A protein and the small-molecule ligand that binds it are described below.
Small molecule (SMILES): CC(=O)N[C@@H]1[C@@H](O)[C@H](O)[C@@H](CO)O[C@H]1O

Sequence of chain 2.A:
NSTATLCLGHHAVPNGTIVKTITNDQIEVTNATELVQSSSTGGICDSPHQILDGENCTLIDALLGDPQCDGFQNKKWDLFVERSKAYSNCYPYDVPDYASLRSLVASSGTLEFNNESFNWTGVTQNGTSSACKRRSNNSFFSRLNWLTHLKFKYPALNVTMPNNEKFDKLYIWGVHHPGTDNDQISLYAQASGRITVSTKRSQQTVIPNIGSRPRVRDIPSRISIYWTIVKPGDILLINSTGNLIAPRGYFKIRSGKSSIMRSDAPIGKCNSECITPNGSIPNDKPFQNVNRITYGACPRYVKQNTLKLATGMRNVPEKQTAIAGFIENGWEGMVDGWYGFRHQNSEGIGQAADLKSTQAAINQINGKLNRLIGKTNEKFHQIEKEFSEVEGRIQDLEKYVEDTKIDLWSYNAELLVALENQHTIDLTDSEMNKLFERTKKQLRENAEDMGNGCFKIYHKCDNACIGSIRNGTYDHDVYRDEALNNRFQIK

Binding-site contacts:
Ligand atom C1 contacts residue THR318 of chain 2.A at 3.7 Å.
Ligand atom C4 contacts residue ASN38 of chain 2.A at 4.1 Å.
Ligand atom C5 contacts residue THR318 of chain 2.A at 4.3 Å.
Ligand atom O6 contacts residue THR318 of chain 2.A at 4.2 Å.
Ligand atom N2 contacts residue ASN38 of chain 2.A at 3.0 Å (h-bond).
Ligand atom C2 contacts residue ASN38 of chain 2.A at 2.5 Å.
Ligand atom C7 contacts residue ASN38 of chain 2.A at 3.5 Å.
Ligand atom C6 contacts residue LEU381 of chain 2.A at 3.8 Å (hydrophobic).
Ligand atom C3 contacts residue ASN38 of chain 2.A at 3.8 Å.
Ligand atom O6 contacts residue LEU381 of chain 2.A at 3.3 Å.
Ligand atom C1 contacts residue ASN38 of chain 2.A at 1.4 Å.
Ligand atom C6 contacts residue THR318 of chain 2.A at 4.1 Å.
Ligand atom O5 contacts residue ASN38 of chain 2.A at 2.3 Å (h-bond).
Ligand atom O7 contacts residue ASN38 of chain 2.A at 3.6 Å (h-bond).
Ligand atom O5 contacts residue THR318 of chain 2.A at 3.1 Å (h-bond).
Ligand atom C5 contacts residue ASN38 of chain 2.A at 3.6 Å.